Binding-site contacts:
Ligand atom O2' contacts residue LEU209 of chain 1.B at 3.5 Å.
Ligand atom N7 contacts residue THR57 of chain 1.B at 3.2 Å.
Ligand atom N9 contacts residue MET205 of chain 1.B at 3.5 Å.
Ligand atom PA contacts residue SER61 of chain 1.B at 3.5 Å.
Ligand atom PG contacts residue MG1 of chain 1.M at 3.4 Å.
Ligand atom O1A contacts residue GLY58 of chain 1.B at 3.2 Å.
Ligand atom O3A contacts residue GLY58 of chain 1.B at 3.4 Å (h-bond).
Ligand atom N6 contacts residue TYR28 of chain 1.B at 2.8 Å (h-bond).
Ligand atom O1A contacts residue LYS59 of chain 1.B at 3.5 Å (salt-bridge).
Ligand atom O2A contacts residue ARG20 of chain 1.B at 3.2 Å (salt-bridge).
Ligand atom N1 contacts residue TYR28 of chain 1.B at 3.4 Å (h-bond).
Ligand atom O3G contacts residue LYS59 of chain 1.B at 2.6 Å (salt-bridge).
Ligand atom O3G contacts residue ASN148 of chain 1.B at 2.7 Å (h-bond).
Ligand atom O2A contacts residue GLU158 of chain 1.C at 3.5 Å (salt-bridge).
Ligand atom O2G contacts residue ARG154 of chain 1.C at 3.0 Å (salt-bridge).
Ligand atom O3A contacts residue GLY56 of chain 1.B at 3.3 Å.
Ligand atom O1B contacts residue THR57 of chain 1.B at 3.1 Å (h-bond).
Ligand atom S1G contacts residue ARG183 of chain 1.C at 3.1 Å (salt-bridge).
Ligand atom N6 contacts residue THR57 of chain 1.B at 3.3 Å (h-bond).
Ligand atom O2A contacts residue ARG206 of chain 1.B at 3.3 Å (salt-bridge).
Ligand atom O3B contacts residue GLY56 of chain 1.B at 2.9 Å (h-bond).
Ligand atom O5' contacts residue SER61 of chain 1.B at 3.4 Å (h-bond).
Ligand atom O2' contacts residue VAL16 of chain 1.B at 3.4 Å (h-bond).
Ligand atom O3B contacts residue ARG206 of chain 1.B at 3.1 Å (salt-bridge).
Ligand atom O3' contacts residue ARG20 of chain 1.B at 3.1 Å.
Ligand atom S1G contacts residue ARG154 of chain 1.C at 3.5 Å (salt-bridge).
Ligand atom O2' contacts residue TYR19 of chain 1.B at 3.0 Å (h-bond).
Ligand atom N7 contacts residue GLY58 of chain 1.B at 3.0 Å (h-bond).
Ligand atom O1B contacts residue GLY58 of chain 1.B at 3.2 Å (h-bond).
Ligand atom O2G contacts residue ARG183 of chain 1.C at 3.4 Å (salt-bridge).
Ligand atom O3' contacts residue VAL16 of chain 1.B at 2.7 Å (h-bond).
Ligand atom PG contacts residue ARG154 of chain 1.C at 3.5 Å.
Ligand atom O2G contacts residue MG1 of chain 1.M at 2.2 Å.
Ligand atom O1A contacts residue THR60 of chain 1.B at 3.5 Å (h-bond).
Ligand atom S1G contacts residue PRO55 of chain 1.B at 3.5 Å.
Ligand atom O1A contacts residue SER61 of chain 1.B at 2.7 Å (h-bond).
Ligand atom O1B contacts residue GLY56 of chain 1.B at 3.5 Å (h-bond).
Ligand atom O2B contacts residue THR60 of chain 1.B at 3.1 Å (h-bond).
Ligand atom O2B contacts residue MG1 of chain 1.M at 2.3 Å.
Ligand atom O1B contacts residue LYS59 of chain 1.B at 2.8 Å (salt-bridge).

Sequence of chain 1.C:
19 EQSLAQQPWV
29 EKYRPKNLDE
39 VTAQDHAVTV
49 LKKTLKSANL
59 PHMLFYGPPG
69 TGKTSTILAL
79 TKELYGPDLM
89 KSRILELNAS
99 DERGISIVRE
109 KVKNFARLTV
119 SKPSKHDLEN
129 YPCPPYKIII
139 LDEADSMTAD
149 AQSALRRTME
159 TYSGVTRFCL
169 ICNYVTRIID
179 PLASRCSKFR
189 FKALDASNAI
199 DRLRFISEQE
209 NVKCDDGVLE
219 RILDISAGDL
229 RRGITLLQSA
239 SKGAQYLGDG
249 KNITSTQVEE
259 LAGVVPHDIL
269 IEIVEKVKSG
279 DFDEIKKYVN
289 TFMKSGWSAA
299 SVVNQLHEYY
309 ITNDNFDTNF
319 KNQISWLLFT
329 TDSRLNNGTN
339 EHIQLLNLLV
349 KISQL

A small-molecule ligand and the protein it binds are described below.
Small molecule (SMILES): Nc1ncnc2c1ncn2[C@@H]1O[C@H](COP(=O)(O)OP(=O)(O)OP(O)(O)=S)[C@@H](O)[C@H]1O

Sequence of chain 1.B:
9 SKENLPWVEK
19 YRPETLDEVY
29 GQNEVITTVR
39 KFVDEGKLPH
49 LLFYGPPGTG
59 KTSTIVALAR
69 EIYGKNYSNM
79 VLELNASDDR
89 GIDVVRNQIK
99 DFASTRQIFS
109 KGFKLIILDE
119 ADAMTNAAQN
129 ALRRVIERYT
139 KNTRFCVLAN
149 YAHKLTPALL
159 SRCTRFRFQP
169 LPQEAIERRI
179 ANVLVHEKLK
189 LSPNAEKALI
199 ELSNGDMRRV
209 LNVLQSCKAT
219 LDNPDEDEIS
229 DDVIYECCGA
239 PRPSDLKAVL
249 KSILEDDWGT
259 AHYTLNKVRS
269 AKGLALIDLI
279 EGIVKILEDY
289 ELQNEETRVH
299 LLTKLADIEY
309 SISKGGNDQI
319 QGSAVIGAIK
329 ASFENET